Binding-site contacts:
Ligand atom N1 contacts residue ASN157 of chain 1.A at 2.8 Å (h-bond).
Ligand atom C6 contacts residue VAL132 of chain 1.A at 3.7 Å (hydrophobic).
Ligand atom P contacts residue MG1 of chain 1.J at 3.6 Å.
Ligand atom N3 contacts residue PHE86 of chain 1.A at 3.8 Å.
Ligand atom C8 contacts residue PHE198 of chain 1.A at 3.6 Å (hydrophobic).
Ligand atom O3' contacts residue ASP101 of chain 1.A at 3.1 Å (salt-bridge).
Ligand atom C2' contacts residue ASP101 of chain 1.A at 3.9 Å.
Ligand atom OP1 contacts residue ASP101 of chain 1.A at 3.3 Å (salt-bridge).
Ligand atom C2 contacts residue ASN163 of chain 1.A at 3.6 Å.
Ligand atom C4' contacts residue ASP152 of chain 1.A at 3.9 Å.
Ligand atom C5 contacts residue VAL132 of chain 1.A at 3.5 Å (hydrophobic).
Ligand atom C6 contacts residue VAL137 of chain 1.A at 3.5 Å (hydrophobic).
Ligand atom C2 contacts residue ALA160 of chain 1.A at 3.2 Å (hydrophobic).
Ligand atom C4 contacts residue VAL132 of chain 1.A at 3.7 Å (hydrophobic).
Ligand atom C5 contacts residue VAL137 of chain 1.A at 3.5 Å (hydrophobic).
Ligand atom O3' contacts residue MG1 of chain 1.J at 3.3 Å.
Ligand atom OP1 contacts residue ALA197 of chain 1.A at 3.6 Å.
Ligand atom C2' contacts residue ASN163 of chain 1.A at 3.3 Å.
Ligand atom O4' contacts residue ILE139 of chain 1.A at 3.7 Å.
Ligand atom O3' contacts residue ALA197 of chain 1.A at 3.7 Å.
Ligand atom C5' contacts residue ASP101 of chain 1.A at 3.9 Å.
Ligand atom C4 contacts residue TYR205 of chain 1.A at 3.9 Å (hydrophobic).
Ligand atom OP1 contacts residue MG1 of chain 1.J at 2.7 Å.
Ligand atom O2' contacts residue ASN163 of chain 1.A at 2.5 Å (h-bond).
Ligand atom O2' contacts residue PHE86 of chain 1.A at 3.7 Å.
Ligand atom O2' contacts residue ALA160 of chain 1.A at 3.7 Å.
Ligand atom O4' contacts residue PHE86 of chain 1.A at 3.2 Å.
Ligand atom N6 contacts residue VAL137 of chain 1.A at 3.8 Å.
Ligand atom C2 contacts residue ASN157 of chain 1.A at 3.1 Å.
Ligand atom N3 contacts residue ASN163 of chain 1.A at 3.1 Å (h-bond).
Ligand atom N7 contacts residue VAL137 of chain 1.A at 3.9 Å.
Ligand atom N1 contacts residue ALA160 of chain 1.A at 3.5 Å.
Ligand atom C2 contacts residue ALA135 of chain 1.A at 3.9 Å (hydrophobic).
Ligand atom O2' contacts residue THR164 of chain 1.A at 3.3 Å (h-bond).
Ligand atom C4' contacts residue PHE86 of chain 1.A at 3.4 Å (hydrophobic).
Ligand atom O3' contacts residue GLY87 of chain 1.A at 3.4 Å.
Ligand atom N3 contacts residue ALA135 of chain 1.A at 3.8 Å.
Ligand atom O2' contacts residue ASP101 of chain 1.A at 2.9 Å (salt-bridge).
Ligand atom O2' contacts residue ILE139 of chain 1.A at 3.4 Å.
Ligand atom N3 contacts residue ASN154 of chain 1.A at 3.9 Å.

This protein binds this small molecule.
Small molecule (SMILES): Nc1ncnc2c1ncn2[C@@H]1O[C@H](CO[P](=O)(O)O[C@H]2[C@@H](O)[C@H](n3cnc4c(N)ncnc43)O[C@@H]2CO[P](=O)(O)O[C@H]2[C@@H](O)[C@H](n3cnc4c(N)ncnc43)O[C@@H]2CO)[C@@H](O)[C@H]1O

Sequence of chain 1.A:
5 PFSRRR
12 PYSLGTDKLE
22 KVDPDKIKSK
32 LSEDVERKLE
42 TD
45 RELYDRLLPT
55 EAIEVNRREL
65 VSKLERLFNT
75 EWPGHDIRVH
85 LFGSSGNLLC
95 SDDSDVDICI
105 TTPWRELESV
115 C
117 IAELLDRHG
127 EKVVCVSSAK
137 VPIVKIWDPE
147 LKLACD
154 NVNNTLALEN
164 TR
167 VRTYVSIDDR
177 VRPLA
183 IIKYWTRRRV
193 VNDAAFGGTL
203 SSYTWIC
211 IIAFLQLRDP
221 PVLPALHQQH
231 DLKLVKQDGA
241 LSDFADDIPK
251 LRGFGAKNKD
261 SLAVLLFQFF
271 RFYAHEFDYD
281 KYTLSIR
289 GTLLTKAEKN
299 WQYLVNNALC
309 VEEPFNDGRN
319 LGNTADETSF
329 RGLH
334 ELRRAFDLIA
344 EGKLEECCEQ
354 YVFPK